The protein below binds the small molecule below.
Small molecule (SMILES): CC(=O)N[C@H]1[C@H](O[C@H]2[C@H](O)[C@@H](NC(C)=O)CO[C@@H]2CO)O[C@H](CO)[C@@H](O)[C@@H]1O

Binding-site contacts:
Ligand atom C1 contacts residue ASN12 of chain 60.C at 2.2 Å.
Ligand atom O5 contacts residue ASN12 of chain 60.C at 2.7 Å (h-bond).
Ligand atom C7 contacts residue ASN12 of chain 60.C at 3.9 Å.
Ligand atom C5 contacts residue ASN12 of chain 60.C at 4.1 Å.
Ligand atom N2 contacts residue ASN12 of chain 60.C at 3.8 Å.
Ligand atom C2 contacts residue ASN12 of chain 60.C at 3.2 Å.
Ligand atom O7 contacts residue ASN12 of chain 60.C at 3.7 Å.

Sequence of chain 60.C:
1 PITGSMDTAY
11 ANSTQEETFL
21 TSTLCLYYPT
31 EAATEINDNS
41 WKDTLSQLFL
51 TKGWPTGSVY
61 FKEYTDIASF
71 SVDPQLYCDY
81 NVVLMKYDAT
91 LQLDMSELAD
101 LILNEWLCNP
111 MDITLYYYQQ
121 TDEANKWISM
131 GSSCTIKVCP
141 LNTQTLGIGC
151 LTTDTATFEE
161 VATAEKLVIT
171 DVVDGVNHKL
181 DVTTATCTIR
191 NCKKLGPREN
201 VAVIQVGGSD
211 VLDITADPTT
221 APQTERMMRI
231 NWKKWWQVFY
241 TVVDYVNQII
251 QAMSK